Binding-site contacts:
Ligand atom C3 contacts residue ASN189 of chain 1.B at 3.7 Å.
Ligand atom C8 contacts residue ASN189 of chain 1.B at 3.2 Å.
Ligand atom O7 contacts residue TYR179 of chain 1.B at 4.2 Å.
Ligand atom O6 contacts residue GLY192 of chain 1.B at 3.5 Å (h-bond).
Ligand atom C5 contacts residue LEU257 of chain 1.B at 4.0 Å (hydrophobic).
Ligand atom C1 contacts residue LEU257 of chain 1.B at 4.2 Å (hydrophobic).
Ligand atom C6 contacts residue LEU194 of chain 1.B at 3.7 Å (hydrophobic).
Ligand atom C5 contacts residue GLY192 of chain 1.B at 4.3 Å.
Ligand atom O5 contacts residue GLY192 of chain 1.B at 3.4 Å.
Ligand atom O6 contacts residue LEU257 of chain 1.B at 3.8 Å.
Ligand atom O6 contacts residue LEU194 of chain 1.B at 2.6 Å (h-bond).
Ligand atom C4 contacts residue ASN189 of chain 1.B at 4.2 Å.
Ligand atom O6 contacts residue VAL193 of chain 1.B at 4.3 Å.
Ligand atom O5 contacts residue LEU257 of chain 1.B at 4.1 Å.
Ligand atom C7 contacts residue ASN189 of chain 1.B at 3.2 Å.
Ligand atom C1 contacts residue GLY192 of chain 1.B at 4.4 Å.
Ligand atom C5 contacts residue ASN189 of chain 1.B at 3.7 Å.
Ligand atom C1 contacts residue ASN189 of chain 1.B at 1.4 Å.
Ligand atom C6 contacts residue GLY192 of chain 1.B at 3.5 Å.
Ligand atom N2 contacts residue ASN189 of chain 1.B at 2.9 Å (h-bond).
Ligand atom O5 contacts residue ASN189 of chain 1.B at 2.3 Å (h-bond).
Ligand atom O7 contacts residue ASN189 of chain 1.B at 4.2 Å.
Ligand atom C6 contacts residue LEU257 of chain 1.B at 4.1 Å (hydrophobic).
Ligand atom C2 contacts residue ASN189 of chain 1.B at 2.4 Å.

This protein binds this small molecule.
Small molecule (SMILES): CC(=O)N[C@@H]1[C@@H](O)[C@H](O)[C@@H](CO)O[C@H]1O

Sequence of chain 1.B:
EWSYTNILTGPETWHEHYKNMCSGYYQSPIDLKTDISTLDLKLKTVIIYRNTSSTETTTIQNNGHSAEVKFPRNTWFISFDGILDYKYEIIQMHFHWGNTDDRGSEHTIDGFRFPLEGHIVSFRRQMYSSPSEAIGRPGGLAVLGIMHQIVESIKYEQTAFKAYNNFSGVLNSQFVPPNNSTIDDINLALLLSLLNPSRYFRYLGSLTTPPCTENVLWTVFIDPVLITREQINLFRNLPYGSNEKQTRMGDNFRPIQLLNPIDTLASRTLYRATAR